Binding-site contacts:
Ligand atom N2 contacts residue ASN788 of chain 1.B at 2.9 Å (h-bond).
Ligand atom C4 contacts residue ASN788 of chain 1.B at 4.3 Å.
Ligand atom C3 contacts residue ASN788 of chain 1.B at 3.8 Å.
Ligand atom O7 contacts residue ASN788 of chain 1.B at 3.1 Å (h-bond).
Ligand atom O7 contacts residue SER789 of chain 1.B at 4.3 Å.
Ligand atom C8 contacts residue ASN788 of chain 1.B at 3.3 Å.
Ligand atom C7 contacts residue ASN788 of chain 1.B at 3.4 Å.
Ligand atom C2 contacts residue ASN788 of chain 1.B at 2.5 Å.
Ligand atom C5 contacts residue ASN788 of chain 1.B at 3.7 Å.
Ligand atom O5 contacts residue ASN788 of chain 1.B at 2.4 Å (h-bond).
Ligand atom C1 contacts residue ASN788 of chain 1.B at 1.4 Å.

This protein binds this small molecule.
Small molecule (SMILES): CC(=O)N[C@@H]1[C@@H](O)[C@H](O)[C@@H](CO)O[C@H]1O

Sequence of chain 1.B:
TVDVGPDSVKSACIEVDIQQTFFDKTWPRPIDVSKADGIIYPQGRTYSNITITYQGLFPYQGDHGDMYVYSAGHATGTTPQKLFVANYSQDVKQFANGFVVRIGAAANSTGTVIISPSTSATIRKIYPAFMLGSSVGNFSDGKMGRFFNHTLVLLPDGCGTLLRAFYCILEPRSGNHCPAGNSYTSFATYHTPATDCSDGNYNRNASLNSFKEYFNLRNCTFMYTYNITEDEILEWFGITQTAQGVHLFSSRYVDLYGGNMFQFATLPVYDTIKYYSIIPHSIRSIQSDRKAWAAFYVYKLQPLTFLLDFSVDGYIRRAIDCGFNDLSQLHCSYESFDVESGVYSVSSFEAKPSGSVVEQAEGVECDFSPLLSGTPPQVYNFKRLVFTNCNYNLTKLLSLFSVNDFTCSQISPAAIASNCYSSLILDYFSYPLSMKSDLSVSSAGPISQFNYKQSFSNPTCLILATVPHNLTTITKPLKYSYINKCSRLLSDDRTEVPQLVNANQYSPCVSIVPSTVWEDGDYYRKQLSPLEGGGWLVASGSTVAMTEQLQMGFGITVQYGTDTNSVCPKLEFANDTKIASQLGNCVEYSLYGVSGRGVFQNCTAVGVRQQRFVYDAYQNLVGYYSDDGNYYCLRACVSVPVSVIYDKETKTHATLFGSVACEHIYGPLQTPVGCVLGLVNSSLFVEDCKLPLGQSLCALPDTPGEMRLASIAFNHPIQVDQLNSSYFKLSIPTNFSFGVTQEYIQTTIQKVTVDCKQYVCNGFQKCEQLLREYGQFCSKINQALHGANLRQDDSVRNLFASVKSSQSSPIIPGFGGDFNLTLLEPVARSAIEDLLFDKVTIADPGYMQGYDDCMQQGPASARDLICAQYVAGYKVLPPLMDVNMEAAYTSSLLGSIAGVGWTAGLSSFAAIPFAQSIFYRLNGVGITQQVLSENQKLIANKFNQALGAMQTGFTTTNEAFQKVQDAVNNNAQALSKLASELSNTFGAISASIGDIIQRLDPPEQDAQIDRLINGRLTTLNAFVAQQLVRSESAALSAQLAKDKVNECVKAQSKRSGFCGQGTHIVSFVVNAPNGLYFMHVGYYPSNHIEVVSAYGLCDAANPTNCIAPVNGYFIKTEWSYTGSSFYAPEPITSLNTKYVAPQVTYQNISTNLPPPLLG